This small molecule binds to this protein.
Small molecule (SMILES): COc1ccc(C[C@H]2SC(=O)NC2=O)c(OC)c1

Binding-site contacts:
Ligand atom O1 contacts residue HIS96 of chain 1.A at 3.5 Å.
Ligand atom C2 contacts residue THR199 of chain 1.A at 3.9 Å.
Ligand atom O18 contacts residue HIS119 of chain 1.A at 3.5 Å (h-bond).
Ligand atom C2 contacts residue ZN1 of chain 1.B at 2.8 Å.
Ligand atom C8 contacts residue PHE130 of chain 1.A at 3.5 Å (hydrophobic).
Ligand atom N16 contacts residue HIS96 of chain 1.A at 3.5 Å (h-bond).
Ligand atom C9 contacts residue PHE130 of chain 1.A at 3.8 Å (hydrophobic).
Ligand atom C5 contacts residue HIS94 of chain 1.A at 3.9 Å.
Ligand atom N16 contacts residue HIS119 of chain 1.A at 3.5 Å (h-bond).
Ligand atom C2 contacts residue THR198 of chain 1.A at 3.7 Å.
Ligand atom C3 contacts residue THR199 of chain 1.A at 3.3 Å.
Ligand atom C17 contacts residue THR198 of chain 1.A at 3.4 Å.
Ligand atom C17 contacts residue HIS94 of chain 1.A at 4.0 Å.
Ligand atom O1 contacts residue THR199 of chain 1.A at 3.4 Å.
Ligand atom N16 contacts residue HIS94 of chain 1.A at 3.1 Å (h-bond).
Ligand atom O18 contacts residue THR198 of chain 1.A at 3.8 Å.
Ligand atom C17 contacts residue HIS119 of chain 1.A at 3.8 Å.
Ligand atom O18 contacts residue TRP208 of chain 1.A at 3.4 Å.
Ligand atom C15 contacts residue THR199 of chain 1.A at 3.5 Å.
Ligand atom O1 contacts residue HIS94 of chain 1.A at 3.1 Å (h-bond).
Ligand atom C2 contacts residue HIS96 of chain 1.A at 4.0 Å.
Ligand atom N16 contacts residue ZN1 of chain 1.B at 2.0 Å.
Ligand atom C11 contacts residue PRO201 of chain 1.A at 4.0 Å (hydrophobic).
Ligand atom O18 contacts residue ZN1 of chain 1.B at 3.3 Å.
Ligand atom C8 contacts residue LEU197 of chain 1.A at 3.5 Å (hydrophobic).
Ligand atom O10 contacts residue LEU197 of chain 1.A at 3.6 Å.
Ligand atom C13 contacts residue THR199 of chain 1.A at 3.8 Å.
Ligand atom O1 contacts residue ZN1 of chain 1.B at 3.0 Å.
Ligand atom C17 contacts residue ZN1 of chain 1.B at 2.9 Å.
Ligand atom C12 contacts residue LEU197 of chain 1.A at 3.9 Å (hydrophobic).
Ligand atom C15 contacts residue PRO200 of chain 1.A at 3.4 Å (hydrophobic).
Ligand atom O10 contacts residue VAL134 of chain 1.A at 3.7 Å.
Ligand atom N16 contacts residue THR198 of chain 1.A at 3.1 Å (h-bond).
Ligand atom C7 contacts residue LEU197 of chain 1.A at 3.7 Å (hydrophobic).
Ligand atom S4 contacts residue LEU197 of chain 1.A at 3.6 Å.
Ligand atom C9 contacts residue LEU197 of chain 1.A at 3.5 Å (hydrophobic).
Ligand atom S4 contacts residue THR198 of chain 1.A at 3.6 Å (h-bond).
Ligand atom O10 contacts residue PHE130 of chain 1.A at 3.5 Å.
Ligand atom O14 contacts residue THR199 of chain 1.A at 3.0 Å (h-bond).
Ligand atom C2 contacts residue HIS94 of chain 1.A at 3.3 Å.

Sequence of chain 1.A:
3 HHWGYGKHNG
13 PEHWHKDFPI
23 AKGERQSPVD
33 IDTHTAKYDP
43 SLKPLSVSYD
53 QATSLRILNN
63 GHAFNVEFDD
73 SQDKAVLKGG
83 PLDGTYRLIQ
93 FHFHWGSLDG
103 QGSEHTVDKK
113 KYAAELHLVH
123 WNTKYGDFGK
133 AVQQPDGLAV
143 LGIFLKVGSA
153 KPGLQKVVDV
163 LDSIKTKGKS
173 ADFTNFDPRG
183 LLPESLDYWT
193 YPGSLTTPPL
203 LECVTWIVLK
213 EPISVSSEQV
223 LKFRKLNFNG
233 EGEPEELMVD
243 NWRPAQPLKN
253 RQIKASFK